Sequence of chain 1.A:
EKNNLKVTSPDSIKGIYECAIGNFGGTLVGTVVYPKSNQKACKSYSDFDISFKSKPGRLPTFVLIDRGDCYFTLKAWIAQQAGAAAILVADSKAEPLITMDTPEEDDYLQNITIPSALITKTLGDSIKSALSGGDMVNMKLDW

Binding-site contacts:
Ligand atom N contacts residue THR110 of chain 1.A at 3.3 Å (h-bond).
Ligand atom CG1 contacts residue THR110 of chain 1.A at 3.9 Å.
Ligand atom C contacts residue THR110 of chain 1.A at 4.0 Å.
Ligand atom O contacts residue TYR82 of chain 1.A at 3.4 Å.
Ligand atom O contacts residue ASP112 of chain 1.A at 2.8 Å (salt-bridge).
Ligand atom CB contacts residue LEU108 of chain 1.A at 4.1 Å (hydrophobic).
Ligand atom O contacts residue THR110 of chain 1.A at 2.9 Å (h-bond).
Ligand atom O contacts residue ILE109 of chain 1.A at 3.6 Å.
Ligand atom CG2 contacts residue THR110 of chain 1.A at 4.2 Å.
Ligand atom CB contacts residue ILE109 of chain 1.A at 3.9 Å (hydrophobic).
Ligand atom O contacts residue GLY79 of chain 1.A at 4.5 Å.
Ligand atom O contacts residue THR110 of chain 1.A at 3.4 Å (h-bond).
Ligand atom CB contacts residue PRO114 of chain 1.A at 4.0 Å (hydrophobic).
Ligand atom CA contacts residue PHE83 of chain 1.A at 3.5 Å (hydrophobic).
Ligand atom C contacts residue THR110 of chain 1.A at 4.0 Å.
Ligand atom C contacts residue THR110 of chain 1.A at 4.3 Å.
Ligand atom CA contacts residue CYS81 of chain 1.A at 4.1 Å (hydrophobic).
Ligand atom C contacts residue TYR82 of chain 1.A at 4.1 Å (hydrophobic).
Ligand atom CA contacts residue THR110 of chain 1.A at 4.3 Å.
Ligand atom CB contacts residue THR113 of chain 1.A at 3.9 Å.
Ligand atom O contacts residue MET111 of chain 1.A at 3.5 Å.
Ligand atom CB contacts residue THR110 of chain 1.A at 4.2 Å.
Ligand atom O contacts residue PHE83 of chain 1.A at 3.1 Å (h-bond).
Ligand atom C contacts residue ARG78 of chain 1.A at 3.6 Å.
Ligand atom CB contacts residue TYR82 of chain 1.A at 4.1 Å (hydrophobic).
Ligand atom CA contacts residue THR110 of chain 1.A at 3.6 Å.
Ligand atom CB contacts residue ARG78 of chain 1.A at 4.1 Å.
Ligand atom N contacts residue PHE83 of chain 1.A at 3.4 Å.
Ligand atom CB contacts residue CYS81 of chain 1.A at 3.5 Å (hydrophobic).
Ligand atom C contacts residue ILE109 of chain 1.A at 4.2 Å (hydrophobic).
Ligand atom CB contacts residue ILE109 of chain 1.A at 3.7 Å (hydrophobic).
Ligand atom CB contacts residue ASP112 of chain 1.A at 4.1 Å.
Ligand atom OXT contacts residue PHE83 of chain 1.A at 3.8 Å.
Ligand atom C contacts residue ASP112 of chain 1.A at 3.9 Å.
Ligand atom CA contacts residue ASP112 of chain 1.A at 3.8 Å.
Ligand atom C contacts residue PHE83 of chain 1.A at 3.4 Å (hydrophobic).
Ligand atom N contacts residue ASP112 of chain 1.A at 4.5 Å.
Ligand atom CG1 contacts residue ASP112 of chain 1.A at 3.3 Å.
Ligand atom O contacts residue ARG78 of chain 1.A at 3.0 Å (salt-bridge).
Ligand atom OXT contacts residue ARG78 of chain 1.A at 2.9 Å (salt-bridge).

A protein and the small-molecule ligand that binds it are described below.
Small molecule (SMILES): CC(C)[C@H](NC(=O)[C@H](C)N)C(=O)N[C@@H](C)C(=O)N[C@@H](C)C(=O)N[C@@H](C)C(=O)O